Binding-site contacts:
Ligand atom C contacts residue GLY1 of chain 5.A at 4.2 Å.
Ligand atom OXT contacts residue THR27 of chain 5.B at 2.9 Å (h-bond).
Ligand atom C7 contacts residue PHE1 of chain 5.B at 4.3 Å (hydrophobic).
Ligand atom OXT contacts residue PRO28 of chain 5.B at 3.9 Å.
Ligand atom CB contacts residue PRO28 of chain 5.B at 3.2 Å (hydrophobic).
Ligand atom C contacts residue THR27 of chain 5.B at 4.0 Å.
Ligand atom O contacts residue GLY1 of chain 5.A at 4.0 Å.
Ligand atom C8 contacts residue PHE1 of chain 5.B at 4.5 Å (hydrophobic).
Ligand atom CA contacts residue PRO28 of chain 5.B at 2.4 Å (hydrophobic).
Ligand atom CA contacts residue GLY1 of chain 5.A at 4.0 Å.
Ligand atom C23 contacts residue GLU21 of chain 1.B at 4.4 Å.
Ligand atom N contacts residue PRO28 of chain 5.B at 1.3 Å.
Ligand atom CG contacts residue PRO28 of chain 5.B at 3.8 Å (hydrophobic).
Ligand atom C contacts residue PRO28 of chain 5.B at 3.6 Å (hydrophobic).
Ligand atom N contacts residue THR27 of chain 5.B at 3.1 Å (h-bond).
Ligand atom C6 contacts residue PHE1 of chain 5.B at 4.5 Å (hydrophobic).
Ligand atom CA contacts residue THR27 of chain 5.B at 4.0 Å.

Sequence of chain 1.B:
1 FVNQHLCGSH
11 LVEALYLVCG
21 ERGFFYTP

Sequence of chain 5.A:
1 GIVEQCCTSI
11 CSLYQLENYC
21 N

Sequence of chain 5.B:
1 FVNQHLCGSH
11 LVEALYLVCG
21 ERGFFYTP

This small molecule binds to this protein.
Small molecule (SMILES): C[C@H](CCC(=O)NCCCC[C@H](N)C(=O)O)[C@H]1CC[C@H]2[C@@H]3CC[C@@H]4CC(=O)CC[C@]4(C)[C@H]3CC[C@]12C